Binding-site contacts:
Ligand atom BR contacts residue TYR38 of chain 1.F at 4.1 Å.
Ligand atom BR contacts residue ASN103 of chain 1.F at 4.2 Å.
Ligand atom BR contacts residue PHE19 of chain 1.F at 3.6 Å.

Sequence of chain 1.F:
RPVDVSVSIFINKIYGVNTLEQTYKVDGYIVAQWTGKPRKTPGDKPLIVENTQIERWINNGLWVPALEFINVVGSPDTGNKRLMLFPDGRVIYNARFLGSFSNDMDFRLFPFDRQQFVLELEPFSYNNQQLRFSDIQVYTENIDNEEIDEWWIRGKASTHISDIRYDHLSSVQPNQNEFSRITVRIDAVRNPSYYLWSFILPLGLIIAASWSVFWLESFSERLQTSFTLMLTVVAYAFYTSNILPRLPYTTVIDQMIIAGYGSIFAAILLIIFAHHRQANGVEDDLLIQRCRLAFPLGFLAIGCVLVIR

This small molecule binds to this protein.
Small molecule (SMILES): NCCCBr